Sequence of chain 1.F:
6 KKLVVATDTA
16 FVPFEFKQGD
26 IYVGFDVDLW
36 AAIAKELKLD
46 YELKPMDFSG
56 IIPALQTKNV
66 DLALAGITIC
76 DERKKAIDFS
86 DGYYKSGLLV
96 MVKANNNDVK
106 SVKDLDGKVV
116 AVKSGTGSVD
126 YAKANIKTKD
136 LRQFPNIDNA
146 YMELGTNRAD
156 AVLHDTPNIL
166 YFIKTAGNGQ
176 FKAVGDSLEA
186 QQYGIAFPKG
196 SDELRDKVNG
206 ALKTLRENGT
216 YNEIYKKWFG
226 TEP

A small-molecule ligand and the protein it binds are described below.
Small molecule (SMILES): NC(=O)CC[C@H](N)C(=O)O

Binding-site contacts:
Ligand atom N contacts residue TYR188 of chain 1.F at 3.7 Å.
Ligand atom OE1 contacts residue ASP13 of chain 1.F at 3.4 Å (salt-bridge).
Ligand atom O contacts residue GLY122 of chain 1.F at 3.3 Å (h-bond).
Ligand atom CB contacts residue PHE53 of chain 1.F at 3.6 Å (hydrophobic).
Ligand atom CB contacts residue GLY71 of chain 1.F at 3.7 Å.
Ligand atom CG contacts residue THR121 of chain 1.F at 4.1 Å.
Ligand atom C contacts residue THR73 of chain 1.F at 2.9 Å.
Ligand atom CD contacts residue ALA70 of chain 1.F at 3.5 Å (hydrophobic).
Ligand atom NE2 contacts residue ASP13 of chain 1.F at 4.0 Å.
Ligand atom NE2 contacts residue ALA70 of chain 1.F at 2.3 Å (h-bond).
Ligand atom CG contacts residue GLY71 of chain 1.F at 4.2 Å.
Ligand atom N contacts residue GLY71 of chain 1.F at 3.2 Å (h-bond).
Ligand atom NE2 contacts residue PHE53 of chain 1.F at 3.9 Å.
Ligand atom O contacts residue THR121 of chain 1.F at 3.7 Å.
Ligand atom C contacts residue GLY122 of chain 1.F at 3.6 Å.
Ligand atom C contacts residue ARG78 of chain 1.F at 3.4 Å.
Ligand atom CB contacts residue THR121 of chain 1.F at 4.2 Å.
Ligand atom CD contacts residue ASP13 of chain 1.F at 4.1 Å.
Ligand atom CD contacts residue PHE16 of chain 1.F at 3.5 Å (hydrophobic).
Ligand atom CA contacts residue GLY122 of chain 1.F at 4.2 Å.
Ligand atom OE1 contacts residue THR121 of chain 1.F at 3.8 Å.
Ligand atom OE1 contacts residue PHE16 of chain 1.F at 3.8 Å.
Ligand atom C contacts residue PHE53 of chain 1.F at 4.2 Å (hydrophobic).
Ligand atom O contacts residue PHE53 of chain 1.F at 3.3 Å.
Ligand atom N contacts residue THR73 of chain 1.F at 2.8 Å (h-bond).
Ligand atom NE2 contacts residue PHE16 of chain 1.F at 3.7 Å.
Ligand atom CG contacts residue ASP160 of chain 1.F at 3.8 Å.
Ligand atom N contacts residue ASP160 of chain 1.F at 3.0 Å (salt-bridge).
Ligand atom N contacts residue GLN186 of chain 1.F at 4.0 Å.
Ligand atom O contacts residue THR73 of chain 1.F at 4.0 Å.
Ligand atom CG contacts residue PHE16 of chain 1.F at 3.5 Å (hydrophobic).
Ligand atom CD contacts residue LYS118 of chain 1.F at 3.5 Å.
Ligand atom CA contacts residue ASP160 of chain 1.F at 3.9 Å.
Ligand atom CD contacts residue PHE53 of chain 1.F at 4.2 Å (hydrophobic).
Ligand atom OE1 contacts residue PHE53 of chain 1.F at 3.9 Å.
Ligand atom O contacts residue ARG78 of chain 1.F at 2.4 Å (salt-bridge).
Ligand atom CA contacts residue THR73 of chain 1.F at 3.4 Å.
Ligand atom CG contacts residue ALA70 of chain 1.F at 4.1 Å (hydrophobic).
Ligand atom OE1 contacts residue LYS118 of chain 1.F at 2.3 Å (salt-bridge).
Ligand atom CA contacts residue GLY71 of chain 1.F at 3.9 Å.